A protein and the small-molecule ligand that binds it are described below.
Small molecule (SMILES): O=C(NCc1cc(Br)cc(Br)c1OC(=O)c1ccccc1[N+](=O)[O-])c1ccccc1[N+](=O)[O-]

Sequence of chain 1.B:
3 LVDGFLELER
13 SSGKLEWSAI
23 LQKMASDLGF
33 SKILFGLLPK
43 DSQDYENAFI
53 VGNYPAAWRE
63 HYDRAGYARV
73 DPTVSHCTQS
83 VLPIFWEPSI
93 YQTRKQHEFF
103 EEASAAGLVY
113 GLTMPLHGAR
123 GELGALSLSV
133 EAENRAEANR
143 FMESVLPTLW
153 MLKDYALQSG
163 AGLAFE

Binding-site contacts:
Ligand atom O18 contacts residue TRP60 of chain 1.B at 3.1 Å (h-bond).
Ligand atom C5 contacts residue TYR64 of chain 1.B at 3.5 Å (hydrophobic).
Ligand atom C4 contacts residue TYR64 of chain 1.B at 3.5 Å (hydrophobic).
Ligand atom O17 contacts residue TYR56 of chain 1.B at 2.6 Å (h-bond).
Ligand atom C12 contacts residue THR75 of chain 1.B at 3.7 Å.
Ligand atom C7 contacts residue ASP73 of chain 1.B at 3.5 Å.
Ligand atom N8 contacts residue ASP73 of chain 1.B at 2.8 Å (salt-bridge).
Ligand atom O22 contacts residue LEU36 of chain 1.B at 3.5 Å.
Ligand atom C11 contacts residue THR75 of chain 1.B at 3.6 Å.
Ligand atom C30 contacts residue ALA127 of chain 1.B at 3.5 Å (hydrophobic).
Ligand atom O2 contacts residue ALA50 of chain 1.B at 3.7 Å.
Ligand atom O2 contacts residue LEU125 of chain 1.B at 3.7 Å.
Ligand atom N16 contacts residue TYR56 of chain 1.B at 3.7 Å.
Ligand atom BR2 contacts residue TRP60 of chain 1.B at 3.6 Å.
Ligand atom C12 contacts residue TRP88 of chain 1.B at 3.2 Å (hydrophobic).
Ligand atom C13 contacts residue TRP88 of chain 1.B at 3.5 Å (hydrophobic).
Ligand atom C3 contacts residue TYR64 of chain 1.B at 3.5 Å (hydrophobic).
Ligand atom C1 contacts residue TYR64 of chain 1.B at 3.5 Å (hydrophobic).
Ligand atom C27 contacts residue GLY126 of chain 1.B at 3.7 Å.
Ligand atom O2 contacts residue LEU39 of chain 1.B at 2.9 Å (h-bond).
Ligand atom C6 contacts residue TYR64 of chain 1.B at 3.6 Å (hydrophobic).
Ligand atom BR2 contacts residue TYR64 of chain 1.B at 3.5 Å.
Ligand atom O17 contacts residue SER129 of chain 1.B at 3.0 Å (h-bond).
Ligand atom O19 contacts residue TRP60 of chain 1.B at 3.1 Å (h-bond).
Ligand atom N16 contacts residue TRP60 of chain 1.B at 3.5 Å (h-bond).
Ligand atom C13 contacts residue TYR93 of chain 1.B at 3.3 Å (hydrophobic).
Ligand atom C9 contacts residue TYR56 of chain 1.B at 3.7 Å (hydrophobic).
Ligand atom C27 contacts residue TYR47 of chain 1.B at 3.4 Å (hydrophobic).
Ligand atom O2 contacts residue LEU40 of chain 1.B at 3.5 Å (h-bond).
Ligand atom C28 contacts residue TYR47 of chain 1.B at 3.7 Å (hydrophobic).
Ligand atom O2 contacts residue GLY38 of chain 1.B at 3.1 Å.
Ligand atom O20 contacts residue TYR64 of chain 1.B at 3.7 Å.
Ligand atom C4 contacts residue LEU36 of chain 1.B at 3.5 Å (hydrophobic).
Ligand atom O18 contacts residue LEU110 of chain 1.B at 3.0 Å.
Ligand atom C2 contacts residue TYR64 of chain 1.B at 3.4 Å (hydrophobic).
Ligand atom O18 contacts residue ALA105 of chain 1.B at 3.7 Å.
Ligand atom C11 contacts residue TRP88 of chain 1.B at 3.5 Å (hydrophobic).
Ligand atom C9 contacts residue SER129 of chain 1.B at 3.6 Å.
Ligand atom O3 contacts residue ALA50 of chain 1.B at 3.1 Å.
Ligand atom O19 contacts residue TYR56 of chain 1.B at 3.3 Å.